Binding-site contacts:
Ligand atom C66 contacts residue PHE82 of chain 1.A at 3.4 Å (hydrophobic).
Ligand atom S79 contacts residue ASP30 of chain 1.B at 3.3 Å (salt-bridge).
Ligand atom C33 contacts residue ILE50 of chain 1.A at 3.4 Å (hydrophobic).
Ligand atom O26 contacts residue ASP30 of chain 1.A at 3.1 Å (salt-bridge).
Ligand atom C2 contacts residue GLY49 of chain 1.A at 3.4 Å.
Ligand atom O76 contacts residue ASP30 of chain 1.B at 3.1 Å.
Ligand atom O5 contacts residue ALA28 of chain 1.B at 3.4 Å (h-bond).
Ligand atom C34 contacts residue ILE50 of chain 1.A at 3.6 Å (hydrophobic).
Ligand atom O1 contacts residue ILE50 of chain 1.B at 3.0 Å (h-bond).
Ligand atom C27 contacts residue ILE47 of chain 1.A at 3.5 Å (hydrophobic).
Ligand atom O4 contacts residue GLY27 of chain 1.A at 3.4 Å.
Ligand atom C4 contacts residue ASP25 of chain 1.A at 3.4 Å.
Ligand atom O5 contacts residue ASP25 of chain 1.A at 3.2 Å (salt-bridge).
Ligand atom O4 contacts residue ASP25 of chain 1.A at 2.8 Å (salt-bridge).
Ligand atom N76 contacts residue GLY48 of chain 1.B at 3.1 Å (h-bond).
Ligand atom O5 contacts residue ASP25 of chain 1.B at 3.0 Å (salt-bridge).
Ligand atom N27 contacts residue ILE47 of chain 1.A at 3.4 Å.
Ligand atom C71 contacts residue GLY48 of chain 1.B at 3.2 Å.
Ligand atom C23 contacts residue ASP30 of chain 1.A at 3.5 Å.
Ligand atom C64 contacts residue PRO81 of chain 1.A at 3.6 Å (hydrophobic).
Ligand atom C21 contacts residue GLY48 of chain 1.A at 3.4 Å.
Ligand atom C34 contacts residue GLY49 of chain 1.A at 3.4 Å.
Ligand atom C34 contacts residue PRO81 of chain 1.B at 3.6 Å (hydrophobic).
Ligand atom N27 contacts residue GLY48 of chain 1.A at 3.1 Å (h-bond).
Ligand atom O5 contacts residue GLY27 of chain 1.B at 3.1 Å.
Ligand atom C5 contacts residue ASP25 of chain 1.B at 3.2 Å.
Ligand atom C24 contacts residue ALA28 of chain 1.A at 3.6 Å (hydrophobic).
Ligand atom S29 contacts residue ASP30 of chain 1.A at 3.6 Å (salt-bridge).
Ligand atom O4 contacts residue ALA28 of chain 1.A at 3.6 Å (h-bond).
Ligand atom N26 contacts residue GLY48 of chain 1.A at 3.3 Å (h-bond).
Ligand atom C75 contacts residue ILE50 of chain 1.A at 3.6 Å (hydrophobic).
Ligand atom O76 contacts residue ASP29 of chain 1.B at 3.6 Å (salt-bridge).
Ligand atom C73 contacts residue ASP30 of chain 1.B at 3.5 Å.
Ligand atom O1 contacts residue ILE50 of chain 1.A at 3.1 Å (h-bond).
Ligand atom C65 contacts residue PRO81 of chain 1.A at 3.6 Å (hydrophobic).
Ligand atom C7 contacts residue GLY49 of chain 1.B at 3.5 Å.
Ligand atom O4 contacts residue ASP25 of chain 1.B at 2.9 Å (salt-bridge).
Ligand atom C4 contacts residue ASP25 of chain 1.B at 3.6 Å.
Ligand atom N77 contacts residue GLY48 of chain 1.B at 3.1 Å (h-bond).
Ligand atom C74 contacts residue ALA28 of chain 1.B at 3.5 Å (hydrophobic).

Sequence of chain 1.B:
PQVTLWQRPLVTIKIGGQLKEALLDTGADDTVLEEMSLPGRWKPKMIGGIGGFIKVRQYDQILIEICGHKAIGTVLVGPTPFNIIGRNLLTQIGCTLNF

Sequence of chain 1.A:
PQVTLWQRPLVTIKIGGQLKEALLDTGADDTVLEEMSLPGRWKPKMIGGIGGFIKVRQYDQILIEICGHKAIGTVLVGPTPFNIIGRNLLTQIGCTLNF

The small molecule below binds the protein below.
Small molecule (SMILES): O=C(Nc1nccs1)c1cccc(CN2C(=O)N(Cc3cccc(C(=O)Nc4nccs4)c3)[C@H](Cc3ccccc3)[C@H](O)[C@@H](O)[C@H]2Cc2ccccc2)c1